The protein below binds the small molecule below.
Small molecule (SMILES): CC(C)=CCC/C(C)=C/CC/C(C)=C/CS[P](=O)(O)OP(=O)(O)O

Sequence of chain 1.A:
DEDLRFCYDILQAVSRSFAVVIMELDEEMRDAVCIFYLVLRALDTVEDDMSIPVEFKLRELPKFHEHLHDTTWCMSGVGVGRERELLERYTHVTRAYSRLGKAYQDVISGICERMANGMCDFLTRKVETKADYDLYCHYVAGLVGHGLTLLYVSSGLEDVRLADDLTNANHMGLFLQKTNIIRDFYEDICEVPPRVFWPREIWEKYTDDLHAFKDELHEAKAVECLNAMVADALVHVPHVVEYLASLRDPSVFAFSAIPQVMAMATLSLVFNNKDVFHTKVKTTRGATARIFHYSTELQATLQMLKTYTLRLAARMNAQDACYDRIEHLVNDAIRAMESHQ

Binding-site contacts:
Ligand atom C10 contacts residue GLY169 of chain 1.A at 4.0 Å.
Ligand atom C7 contacts residue VAL168 of chain 1.A at 3.9 Å (hydrophobic).
Ligand atom C12 contacts residue GLY197 of chain 1.A at 3.9 Å.
Ligand atom C12 contacts residue MET196 of chain 1.A at 3.8 Å (hydrophobic).
Ligand atom C15 contacts residue ALA193 of chain 1.A at 3.7 Å (hydrophobic).
Ligand atom C9 contacts residue VAL168 of chain 1.A at 3.9 Å (hydrophobic).
Ligand atom C9 contacts residue LEU172 of chain 1.A at 4.1 Å (hydrophobic).
Ligand atom C10 contacts residue LEU200 of chain 1.A at 4.1 Å (hydrophobic).
Ligand atom C7 contacts residue LEU200 of chain 1.A at 4.1 Å (hydrophobic).
Ligand atom O1B contacts residue SER41 of chain 1.A at 3.8 Å.
Ligand atom C15 contacts residue TYR267 of chain 1.A at 3.9 Å (hydrophobic).
Ligand atom C9 contacts residue LEU200 of chain 1.A at 4.0 Å (hydrophobic).
Ligand atom C10 contacts residue GLY197 of chain 1.A at 3.8 Å.
Ligand atom C15 contacts residue GLY169 of chain 1.A at 3.4 Å.
Ligand atom C10 contacts residue VAL168 of chain 1.A at 4.0 Å (hydrophobic).
Ligand atom O2A contacts residue SER39 of chain 1.A at 2.2 Å (h-bond).
Ligand atom C11 contacts residue LEU200 of chain 1.A at 3.9 Å (hydrophobic).
Ligand atom C3 contacts residue GLN201 of chain 1.A at 3.6 Å.
Ligand atom O3B contacts residue ASN204 of chain 1.A at 3.3 Å (h-bond).
Ligand atom C13 contacts residue GLY169 of chain 1.A at 3.7 Å.
Ligand atom O2A contacts residue TYR61 of chain 1.A at 3.4 Å (h-bond).
Ligand atom C14 contacts residue TYR176 of chain 1.A at 3.8 Å (hydrophobic).
Ligand atom C14 contacts residue LEU172 of chain 1.A at 3.6 Å (hydrophobic).
Ligand atom C5 contacts residue ALA165 of chain 1.A at 4.1 Å (hydrophobic).
Ligand atom C13 contacts residue MET196 of chain 1.A at 3.8 Å (hydrophobic).
Ligand atom O3A contacts residue SER41 of chain 1.A at 3.6 Å.
Ligand atom O2A contacts residue PHE42 of chain 1.A at 3.6 Å.
Ligand atom C4 contacts residue GLN201 of chain 1.A at 3.7 Å.
Ligand atom C4 contacts residue ASN204 of chain 1.A at 3.0 Å.
Ligand atom C12 contacts residue GLY169 of chain 1.A at 3.4 Å.
Ligand atom C5 contacts residue GLN201 of chain 1.A at 3.8 Å.
Ligand atom C10 contacts residue ALA165 of chain 1.A at 3.9 Å (hydrophobic).
Ligand atom PA contacts residue SER39 of chain 1.A at 3.7 Å.
Ligand atom C14 contacts residue MET196 of chain 1.A at 3.8 Å (hydrophobic).
Ligand atom C13 contacts residue LEU172 of chain 1.A at 4.0 Å (hydrophobic).
Ligand atom C15 contacts residue MET196 of chain 1.A at 3.6 Å (hydrophobic).
Ligand atom C14 contacts residue SER280 of chain 1.A at 4.1 Å.
Ligand atom C8 contacts residue VAL168 of chain 1.A at 3.7 Å (hydrophobic).
Ligand atom C8 contacts residue LEU200 of chain 1.A at 3.8 Å (hydrophobic).
Ligand atom C15 contacts residue THR173 of chain 1.A at 4.0 Å.